Binding-site contacts:
Ligand atom C7 contacts residue ASP537 of chain 1.D at 4.1 Å.
Ligand atom N2 contacts residue ARG197 of chain 1.D at 4.4 Å.
Ligand atom O7 contacts residue PHE531 of chain 1.D at 4.2 Å.
Ligand atom C1 contacts residue ASN533 of chain 1.D at 1.4 Å.
Ligand atom C5 contacts residue ASN533 of chain 1.D at 3.6 Å.
Ligand atom C5 contacts residue ASN199 of chain 1.D at 4.5 Å.
Ligand atom O6 contacts residue ARG197 of chain 1.D at 3.2 Å (salt-bridge).
Ligand atom C4 contacts residue ARG197 of chain 1.D at 3.8 Å.
Ligand atom N2 contacts residue ASN533 of chain 1.D at 2.9 Å (h-bond).
Ligand atom O3 contacts residue ARG197 of chain 1.D at 3.3 Å (salt-bridge).
Ligand atom O7 contacts residue GLU194 of chain 1.D at 4.4 Å.
Ligand atom O7 contacts residue ARG197 of chain 1.D at 3.6 Å.
Ligand atom C7 contacts residue ASN533 of chain 1.D at 3.4 Å.
Ligand atom C1 contacts residue ASN199 of chain 1.D at 4.4 Å.
Ligand atom C2 contacts residue ASP537 of chain 1.D at 4.2 Å.
Ligand atom O5 contacts residue ARG197 of chain 1.D at 3.7 Å.
Ligand atom C1 contacts residue ARG197 of chain 1.D at 4.0 Å.
Ligand atom C8 contacts residue GLU194 of chain 1.D at 4.4 Å.
Ligand atom C6 contacts residue ASN199 of chain 1.D at 4.1 Å.
Ligand atom O6 contacts residue ASN199 of chain 1.D at 4.1 Å.
Ligand atom O3 contacts residue ASP537 of chain 1.D at 4.0 Å.
Ligand atom O5 contacts residue ASN199 of chain 1.D at 3.7 Å.
Ligand atom O4 contacts residue ARG197 of chain 1.D at 4.1 Å.
Ligand atom C2 contacts residue ARG197 of chain 1.D at 4.2 Å.
Ligand atom C8 contacts residue PHE531 of chain 1.D at 3.6 Å (hydrophobic).
Ligand atom C3 contacts residue ARG197 of chain 1.D at 4.2 Å.
Ligand atom O7 contacts residue ASP537 of chain 1.D at 3.2 Å (salt-bridge).
Ligand atom C2 contacts residue ASN533 of chain 1.D at 2.5 Å.
Ligand atom C5 contacts residue ARG197 of chain 1.D at 4.2 Å.
Ligand atom C7 contacts residue PHE531 of chain 1.D at 4.0 Å (hydrophobic).
Ligand atom O7 contacts residue ASN533 of chain 1.D at 3.5 Å (h-bond).
Ligand atom C6 contacts residue THR569 of chain 1.D at 4.2 Å.
Ligand atom C6 contacts residue ARG197 of chain 1.D at 4.2 Å.
Ligand atom C3 contacts residue ASN533 of chain 1.D at 3.8 Å.
Ligand atom C4 contacts residue ASN533 of chain 1.D at 4.2 Å.
Ligand atom O5 contacts residue ASN533 of chain 1.D at 2.4 Å (h-bond).

Sequence of chain 1.D:
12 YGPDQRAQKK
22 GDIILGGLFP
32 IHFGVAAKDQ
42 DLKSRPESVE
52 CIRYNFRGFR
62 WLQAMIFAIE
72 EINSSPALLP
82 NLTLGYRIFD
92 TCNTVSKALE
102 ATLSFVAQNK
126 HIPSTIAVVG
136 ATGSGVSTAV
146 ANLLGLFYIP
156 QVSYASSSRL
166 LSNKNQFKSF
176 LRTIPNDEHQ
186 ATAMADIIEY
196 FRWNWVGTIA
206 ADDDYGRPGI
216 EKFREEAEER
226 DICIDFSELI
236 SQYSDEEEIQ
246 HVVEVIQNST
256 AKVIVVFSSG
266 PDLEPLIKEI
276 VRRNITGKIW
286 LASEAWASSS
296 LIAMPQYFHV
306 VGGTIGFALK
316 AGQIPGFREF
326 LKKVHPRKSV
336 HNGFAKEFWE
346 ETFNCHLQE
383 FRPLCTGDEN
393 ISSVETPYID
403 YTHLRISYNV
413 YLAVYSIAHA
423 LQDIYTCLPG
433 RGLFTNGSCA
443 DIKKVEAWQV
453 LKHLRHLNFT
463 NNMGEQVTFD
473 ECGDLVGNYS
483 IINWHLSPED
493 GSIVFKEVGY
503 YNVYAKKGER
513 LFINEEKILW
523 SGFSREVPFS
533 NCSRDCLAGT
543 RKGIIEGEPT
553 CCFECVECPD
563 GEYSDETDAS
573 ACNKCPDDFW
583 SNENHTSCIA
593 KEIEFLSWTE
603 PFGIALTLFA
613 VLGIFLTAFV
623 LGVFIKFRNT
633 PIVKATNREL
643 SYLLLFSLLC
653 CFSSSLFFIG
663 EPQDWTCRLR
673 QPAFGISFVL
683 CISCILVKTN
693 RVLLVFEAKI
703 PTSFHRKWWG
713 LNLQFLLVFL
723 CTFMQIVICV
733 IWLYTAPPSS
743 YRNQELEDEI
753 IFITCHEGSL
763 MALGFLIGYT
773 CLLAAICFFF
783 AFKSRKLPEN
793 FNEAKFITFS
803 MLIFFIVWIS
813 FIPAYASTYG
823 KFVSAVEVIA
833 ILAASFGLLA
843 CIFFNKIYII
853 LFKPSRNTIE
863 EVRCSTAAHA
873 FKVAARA

A small-molecule ligand and the protein it binds are described below.
Small molecule (SMILES): CC(=O)N[C@H]1[C@H](O[C@H]2[C@H](O)[C@@H](NC(C)=O)CO[C@@H]2CO)O[C@H](CO)[C@@H](O)[C@@H]1O